This small molecule binds to this protein.
Small molecule (SMILES): N[C@@H]1[C@@H](O)[C@H](OP(=O)(O)O)[C@@H](CO[C@]2(C(=O)O)C[C@@H](O[C@]3(C(=O)O)C[C@@H](O)[C@@H](O)[C@@H]([C@H](O)CO)O3)[C@@H](O)[C@@H]([C@H](O)CO)O2)O[C@H]1O

Sequence of chain 1.D:
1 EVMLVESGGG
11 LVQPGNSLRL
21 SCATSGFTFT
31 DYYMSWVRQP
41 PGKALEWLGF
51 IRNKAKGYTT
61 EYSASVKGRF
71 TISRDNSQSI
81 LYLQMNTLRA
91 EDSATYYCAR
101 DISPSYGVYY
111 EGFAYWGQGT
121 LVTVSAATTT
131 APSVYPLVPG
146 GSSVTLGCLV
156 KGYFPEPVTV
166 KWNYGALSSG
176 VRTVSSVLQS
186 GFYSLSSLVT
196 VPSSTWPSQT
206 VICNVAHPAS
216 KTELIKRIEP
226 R

Binding-site contacts:
Ligand atom C4 contacts residue ARG101 of chain 1.C at 4.0 Å.
Ligand atom O7 contacts residue TYR38 of chain 1.C at 3.9 Å.
Ligand atom O1A contacts residue ARG52 of chain 1.D at 2.8 Å (salt-bridge).
Ligand atom C3 contacts residue ILE102 of chain 1.D at 3.9 Å (hydrophobic).
Ligand atom C5 contacts residue GLU111 of chain 1.D at 3.9 Å.
Ligand atom O7 contacts residue ASN98 of chain 1.C at 2.8 Å (h-bond).
Ligand atom P4A contacts residue ARG33 of chain 1.C at 3.6 Å.
Ligand atom C8 contacts residue LYS56 of chain 1.D at 4.0 Å.
Ligand atom C4 contacts residue GLU111 of chain 1.D at 3.3 Å.
Ligand atom O4 contacts residue ARG33 of chain 1.C at 3.6 Å (salt-bridge).
Ligand atom C6 contacts residue LYS56 of chain 1.D at 3.5 Å.
Ligand atom O1A contacts residue TYR33 of chain 1.D at 3.0 Å (h-bond).
Ligand atom O4 contacts residue ILE102 of chain 1.D at 3.2 Å.
Ligand atom C1 contacts residue ARG52 of chain 1.D at 3.7 Å.
Ligand atom O5 contacts residue SER97 of chain 1.C at 2.7 Å (h-bond).
Ligand atom O5 contacts residue TYR33 of chain 1.D at 3.4 Å (h-bond).
Ligand atom O7A contacts residue ARG33 of chain 1.C at 3.0 Å (salt-bridge).
Ligand atom O5 contacts residue ARG101 of chain 1.C at 3.5 Å (salt-bridge).
Ligand atom C1 contacts residue LYS56 of chain 1.D at 3.6 Å.
Ligand atom O7 contacts residue ASN31 of chain 1.C at 3.6 Å (h-bond).
Ligand atom O9A contacts residue ARG33 of chain 1.C at 2.9 Å (salt-bridge).
Ligand atom C5 contacts residue TYR38 of chain 1.C at 3.7 Å (hydrophobic).
Ligand atom C5 contacts residue LYS56 of chain 1.D at 3.8 Å.
Ligand atom O4 contacts residue GLU111 of chain 1.D at 2.7 Å (salt-bridge).
Ligand atom O6 contacts residue LYS56 of chain 1.D at 2.8 Å (salt-bridge).
Ligand atom C2 contacts residue LYS56 of chain 1.D at 3.7 Å.
Ligand atom O5 contacts residue LYS56 of chain 1.D at 3.1 Å (salt-bridge).
Ligand atom C7 contacts residue LYS56 of chain 1.D at 3.5 Å.
Ligand atom C4 contacts residue ILE102 of chain 1.D at 3.7 Å (hydrophobic).
Ligand atom O1B contacts residue ARG52 of chain 1.D at 3.1 Å (salt-bridge).
Ligand atom O1A contacts residue LYS56 of chain 1.D at 2.8 Å (salt-bridge).
Ligand atom C5 contacts residue SER97 of chain 1.C at 3.3 Å.
Ligand atom O4 contacts residue TYR33 of chain 1.D at 4.1 Å.
Ligand atom C3 contacts residue LYS56 of chain 1.D at 4.0 Å.
Ligand atom O4 contacts residue SER97 of chain 1.C at 3.6 Å.
Ligand atom C4 contacts residue SER97 of chain 1.C at 4.0 Å.
Ligand atom O8 contacts residue ASN98 of chain 1.C at 4.0 Å.
Ligand atom O4 contacts residue ARG101 of chain 1.C at 2.8 Å (salt-bridge).
Ligand atom O5 contacts residue ASN98 of chain 1.C at 3.5 Å (h-bond).
Ligand atom C7 contacts residue ASN98 of chain 1.C at 3.2 Å.

Sequence of chain 1.C:
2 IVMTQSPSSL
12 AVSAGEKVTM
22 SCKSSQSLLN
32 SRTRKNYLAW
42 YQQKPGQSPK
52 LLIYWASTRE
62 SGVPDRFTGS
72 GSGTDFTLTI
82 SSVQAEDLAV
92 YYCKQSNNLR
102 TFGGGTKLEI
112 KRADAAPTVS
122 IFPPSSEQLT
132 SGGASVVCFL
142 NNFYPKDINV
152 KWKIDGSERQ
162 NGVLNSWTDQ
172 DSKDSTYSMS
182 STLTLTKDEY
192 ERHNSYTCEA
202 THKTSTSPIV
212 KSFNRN